This small molecule binds to this protein.
Small molecule (SMILES): OC1CCN(Cc2ccsc2)CC1

Sequence of chain 1.B:
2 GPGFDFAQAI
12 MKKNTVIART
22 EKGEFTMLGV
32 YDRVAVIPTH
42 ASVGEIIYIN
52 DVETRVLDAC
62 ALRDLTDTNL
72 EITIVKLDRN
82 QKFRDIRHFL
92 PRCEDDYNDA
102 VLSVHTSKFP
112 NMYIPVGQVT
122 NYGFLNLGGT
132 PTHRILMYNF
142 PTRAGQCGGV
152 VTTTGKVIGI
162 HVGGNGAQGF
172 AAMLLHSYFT

Binding-site contacts:
Ligand atom C06 contacts residue GLU22 of chain 1.B at 4.2 Å.
Ligand atom C09 contacts residue ARG20 of chain 1.B at 3.7 Å.
Ligand atom S10 contacts residue THR21 of chain 1.B at 3.9 Å.
Ligand atom S10 contacts residue GLU22 of chain 1.B at 4.0 Å.
Ligand atom S10 contacts residue ARG20 of chain 1.B at 3.5 Å (salt-bridge).
Ligand atom C08 contacts residue THR21 of chain 1.B at 4.1 Å.
Ligand atom S10 contacts residue TYR49 of chain 1.B at 3.8 Å.
Ligand atom C09 contacts residue GLU22 of chain 1.B at 4.0 Å.
Ligand atom C11 contacts residue GLU22 of chain 1.B at 4.0 Å.
Ligand atom S10 contacts residue ILE48 of chain 1.B at 4.0 Å.
Ligand atom C09 contacts residue TYR49 of chain 1.B at 3.4 Å (hydrophobic).
Ligand atom C11 contacts residue THR21 of chain 1.B at 4.4 Å.
Ligand atom C07 contacts residue GLU22 of chain 1.B at 4.1 Å.
Ligand atom C08 contacts residue ARG20 of chain 1.B at 4.3 Å.
Ligand atom C11 contacts residue ILE47 of chain 1.B at 3.6 Å (hydrophobic).
Ligand atom S10 contacts residue ILE47 of chain 1.B at 3.2 Å (h-bond).
Ligand atom C08 contacts residue TYR49 of chain 1.B at 4.1 Å (hydrophobic).
Ligand atom C09 contacts residue THR21 of chain 1.B at 3.7 Å.
Ligand atom C08 contacts residue GLU22 of chain 1.B at 4.0 Å.